This protein binds this small molecule.
Small molecule (SMILES): CC(=O)N[C@@H]1[C@@H](O)[C@H](O)[C@@H](CO)O[C@H]1O

Sequence of chain 1.C:
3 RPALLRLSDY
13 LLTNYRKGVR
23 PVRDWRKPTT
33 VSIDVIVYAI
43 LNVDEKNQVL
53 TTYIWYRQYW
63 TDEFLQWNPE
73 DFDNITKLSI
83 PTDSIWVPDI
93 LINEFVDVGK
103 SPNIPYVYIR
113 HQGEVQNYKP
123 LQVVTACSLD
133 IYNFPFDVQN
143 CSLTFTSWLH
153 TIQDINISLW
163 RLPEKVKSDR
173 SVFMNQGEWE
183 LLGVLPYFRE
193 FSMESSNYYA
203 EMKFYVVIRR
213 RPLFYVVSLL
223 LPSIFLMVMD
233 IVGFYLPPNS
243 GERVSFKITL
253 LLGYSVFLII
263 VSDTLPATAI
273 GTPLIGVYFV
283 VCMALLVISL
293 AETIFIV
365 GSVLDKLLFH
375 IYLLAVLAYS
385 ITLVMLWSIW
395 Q

Binding-site contacts:
Ligand atom O7 contacts residue ASP75 of chain 1.B at 4.3 Å.
Ligand atom C8 contacts residue ASP75 of chain 1.B at 4.1 Å.
Ligand atom C3 contacts residue ASN76 of chain 1.B at 3.8 Å.
Ligand atom C5 contacts residue ASN76 of chain 1.B at 3.6 Å.
Ligand atom C4 contacts residue ASN76 of chain 1.B at 4.2 Å.
Ligand atom C2 contacts residue ASN76 of chain 1.B at 2.5 Å.
Ligand atom N2 contacts residue GLU72 of chain 1.B at 4.4 Å.
Ligand atom O7 contacts residue ARG28 of chain 1.C at 4.3 Å.
Ligand atom O7 contacts residue ASN76 of chain 1.B at 3.6 Å.
Ligand atom C7 contacts residue ASN76 of chain 1.B at 3.5 Å.
Ligand atom O5 contacts residue ASN76 of chain 1.B at 2.3 Å (h-bond).
Ligand atom C1 contacts residue ASN76 of chain 1.B at 1.4 Å.
Ligand atom N2 contacts residue ASN76 of chain 1.B at 3.0 Å (h-bond).

Sequence of chain 1.B:
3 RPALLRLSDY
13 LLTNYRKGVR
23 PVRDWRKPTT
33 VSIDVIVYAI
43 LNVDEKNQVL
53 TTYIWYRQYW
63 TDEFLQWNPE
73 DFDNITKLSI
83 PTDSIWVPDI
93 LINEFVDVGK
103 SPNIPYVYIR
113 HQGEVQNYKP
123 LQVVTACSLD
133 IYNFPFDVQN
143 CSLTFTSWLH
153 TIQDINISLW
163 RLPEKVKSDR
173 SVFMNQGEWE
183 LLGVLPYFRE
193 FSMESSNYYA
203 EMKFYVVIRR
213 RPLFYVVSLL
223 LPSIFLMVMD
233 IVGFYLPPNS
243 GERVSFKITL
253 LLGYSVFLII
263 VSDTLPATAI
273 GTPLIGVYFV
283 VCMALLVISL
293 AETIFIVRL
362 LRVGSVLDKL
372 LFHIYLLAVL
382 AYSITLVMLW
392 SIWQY